Binding-site contacts:
Ligand atom O6 contacts residue ILE75 of chain 1.E at 4.1 Å.
Ligand atom C4 contacts residue ASN79 of chain 1.E at 4.3 Å.
Ligand atom C1 contacts residue ASN79 of chain 1.E at 1.5 Å.
Ligand atom C6 contacts residue ILE75 of chain 1.E at 3.9 Å (hydrophobic).
Ligand atom N2 contacts residue VAL80 of chain 1.B at 4.1 Å.
Ligand atom O5 contacts residue ASN79 of chain 1.E at 2.4 Å (h-bond).
Ligand atom C2 contacts residue ASN79 of chain 1.E at 2.6 Å.
Ligand atom C7 contacts residue ASN79 of chain 1.E at 4.0 Å.
Ligand atom C5 contacts residue ASN79 of chain 1.E at 3.7 Å.
Ligand atom C2 contacts residue ASN77 of chain 1.B at 4.0 Å.
Ligand atom C8 contacts residue VAL80 of chain 1.B at 4.0 Å (hydrophobic).
Ligand atom C8 contacts residue SER81 of chain 1.B at 4.2 Å.
Ligand atom C5 contacts residue ILE75 of chain 1.E at 3.7 Å (hydrophobic).
Ligand atom O6 contacts residue MET74 of chain 1.E at 4.2 Å.
Ligand atom N2 contacts residue ASN77 of chain 1.B at 3.8 Å.
Ligand atom C1 contacts residue ILE75 of chain 1.E at 3.7 Å (hydrophobic).
Ligand atom C3 contacts residue ASN77 of chain 1.B at 3.9 Å.
Ligand atom O5 contacts residue ILE75 of chain 1.E at 3.2 Å.
Ligand atom C3 contacts residue ASN79 of chain 1.E at 4.0 Å.
Ligand atom O6 contacts residue ASN79 of chain 1.E at 4.5 Å.
Ligand atom N2 contacts residue ASN79 of chain 1.E at 3.1 Å (h-bond).
Ligand atom C7 contacts residue VAL80 of chain 1.B at 4.2 Å (hydrophobic).
Ligand atom O6 contacts residue ASP78 of chain 1.E at 3.4 Å.
Ligand atom C8 contacts residue LEU84 of chain 1.B at 3.8 Å (hydrophobic).
Ligand atom O5 contacts residue ASP78 of chain 1.E at 4.3 Å.
Ligand atom C1 contacts residue ASN77 of chain 1.B at 4.0 Å.
Ligand atom O7 contacts residue ASN79 of chain 1.E at 4.3 Å.

Sequence of chain 1.E:
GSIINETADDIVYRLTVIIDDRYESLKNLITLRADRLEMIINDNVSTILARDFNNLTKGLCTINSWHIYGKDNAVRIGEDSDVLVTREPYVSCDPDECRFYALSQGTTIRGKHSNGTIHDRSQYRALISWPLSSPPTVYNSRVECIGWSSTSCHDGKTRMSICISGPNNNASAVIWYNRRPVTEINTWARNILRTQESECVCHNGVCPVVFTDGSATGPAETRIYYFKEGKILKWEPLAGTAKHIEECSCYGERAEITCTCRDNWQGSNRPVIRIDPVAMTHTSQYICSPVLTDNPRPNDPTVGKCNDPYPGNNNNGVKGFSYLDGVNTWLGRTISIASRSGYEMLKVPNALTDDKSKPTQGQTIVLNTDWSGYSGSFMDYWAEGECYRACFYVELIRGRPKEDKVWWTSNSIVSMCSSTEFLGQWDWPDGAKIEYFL

Sequence of chain 1.B:
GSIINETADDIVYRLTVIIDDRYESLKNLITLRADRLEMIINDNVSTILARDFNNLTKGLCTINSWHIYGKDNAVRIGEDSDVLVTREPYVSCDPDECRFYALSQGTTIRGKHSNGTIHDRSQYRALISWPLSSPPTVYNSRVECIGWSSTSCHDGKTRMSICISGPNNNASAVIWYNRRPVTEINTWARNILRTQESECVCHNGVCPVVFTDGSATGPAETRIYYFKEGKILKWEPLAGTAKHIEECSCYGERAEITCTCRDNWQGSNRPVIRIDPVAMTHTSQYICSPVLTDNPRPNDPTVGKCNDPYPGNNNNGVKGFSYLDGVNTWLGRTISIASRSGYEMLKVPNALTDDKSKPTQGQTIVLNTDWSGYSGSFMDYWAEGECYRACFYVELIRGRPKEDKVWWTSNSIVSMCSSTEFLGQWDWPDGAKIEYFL

A protein and the small-molecule ligand that binds it are described below.
Small molecule (SMILES): CC(=O)N[C@@H]1[C@@H](O)[C@H](O)[C@@H](CO)O[C@H]1O